Sequence of chain 25.A:
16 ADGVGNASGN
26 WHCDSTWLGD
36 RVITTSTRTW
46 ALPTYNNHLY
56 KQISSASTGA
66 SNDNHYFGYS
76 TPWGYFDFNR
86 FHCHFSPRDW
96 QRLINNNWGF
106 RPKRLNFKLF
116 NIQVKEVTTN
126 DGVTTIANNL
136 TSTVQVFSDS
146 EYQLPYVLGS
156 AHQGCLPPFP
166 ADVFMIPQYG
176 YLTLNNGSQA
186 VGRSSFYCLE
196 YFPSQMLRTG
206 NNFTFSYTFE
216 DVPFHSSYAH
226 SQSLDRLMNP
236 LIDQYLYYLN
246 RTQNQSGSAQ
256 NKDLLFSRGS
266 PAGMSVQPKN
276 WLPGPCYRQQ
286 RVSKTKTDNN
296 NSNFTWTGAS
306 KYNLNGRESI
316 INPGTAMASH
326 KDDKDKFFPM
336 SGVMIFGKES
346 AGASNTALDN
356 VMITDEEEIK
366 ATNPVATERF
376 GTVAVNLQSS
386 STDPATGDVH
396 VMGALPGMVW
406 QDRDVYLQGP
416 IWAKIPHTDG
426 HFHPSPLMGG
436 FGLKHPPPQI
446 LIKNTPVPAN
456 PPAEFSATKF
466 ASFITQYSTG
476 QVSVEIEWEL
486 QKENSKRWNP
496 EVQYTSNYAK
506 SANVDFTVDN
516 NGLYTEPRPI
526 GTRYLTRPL

Binding-site contacts:
Ligand atom C5 contacts residue PHE427 of chain 25.A at 3.9 Å (hydrophobic).
Ligand atom O2 contacts residue HIS428 of chain 25.A at 3.5 Å (h-bond).
Ligand atom N4 contacts residue HIS428 of chain 22.A at 4.0 Å.
Ligand atom N4 contacts residue CYT1 of chain 27.B at 3.0 Å.
Ligand atom O2 contacts residue TRP405 of chain 25.A at 4.5 Å.
Ligand atom O2 contacts residue HIS426 of chain 22.A at 2.9 Å (h-bond).
Ligand atom N1 contacts residue HIS428 of chain 25.A at 3.2 Å (h-bond).
Ligand atom N4 contacts residue PHE427 of chain 22.A at 3.2 Å.
Ligand atom C6 contacts residue CYT1 of chain 25.B at 3.4 Å.
Ligand atom O2 contacts residue GLY425 of chain 22.A at 3.4 Å.
Ligand atom C2 contacts residue HIS428 of chain 25.A at 3.8 Å.
Ligand atom C4 contacts residue CYT1 of chain 27.B at 4.1 Å.
Ligand atom C6 contacts residue PHE427 of chain 25.A at 4.4 Å (hydrophobic).
Ligand atom N3 contacts residue HIS426 of chain 22.A at 2.6 Å (h-bond).
Ligand atom N4 contacts residue PHE427 of chain 25.A at 4.4 Å.
Ligand atom N4 contacts residue HIS426 of chain 22.A at 3.8 Å.
Ligand atom C4 contacts residue HIS426 of chain 22.A at 3.6 Å.
Ligand atom C5 contacts residue CYT1 of chain 25.B at 3.0 Å.
Ligand atom C6 contacts residue HIS428 of chain 25.A at 3.9 Å.
Ligand atom C2 contacts residue HIS426 of chain 22.A at 3.2 Å.
Ligand atom N3 contacts residue PHE427 of chain 22.A at 4.2 Å.
Ligand atom C4 contacts residue CYT1 of chain 25.B at 4.2 Å.
Ligand atom C4 contacts residue PHE427 of chain 22.A at 4.0 Å (hydrophobic).
Ligand atom C4 contacts residue PHE427 of chain 25.A at 4.2 Å (hydrophobic).

Sequence of chain 22.A:
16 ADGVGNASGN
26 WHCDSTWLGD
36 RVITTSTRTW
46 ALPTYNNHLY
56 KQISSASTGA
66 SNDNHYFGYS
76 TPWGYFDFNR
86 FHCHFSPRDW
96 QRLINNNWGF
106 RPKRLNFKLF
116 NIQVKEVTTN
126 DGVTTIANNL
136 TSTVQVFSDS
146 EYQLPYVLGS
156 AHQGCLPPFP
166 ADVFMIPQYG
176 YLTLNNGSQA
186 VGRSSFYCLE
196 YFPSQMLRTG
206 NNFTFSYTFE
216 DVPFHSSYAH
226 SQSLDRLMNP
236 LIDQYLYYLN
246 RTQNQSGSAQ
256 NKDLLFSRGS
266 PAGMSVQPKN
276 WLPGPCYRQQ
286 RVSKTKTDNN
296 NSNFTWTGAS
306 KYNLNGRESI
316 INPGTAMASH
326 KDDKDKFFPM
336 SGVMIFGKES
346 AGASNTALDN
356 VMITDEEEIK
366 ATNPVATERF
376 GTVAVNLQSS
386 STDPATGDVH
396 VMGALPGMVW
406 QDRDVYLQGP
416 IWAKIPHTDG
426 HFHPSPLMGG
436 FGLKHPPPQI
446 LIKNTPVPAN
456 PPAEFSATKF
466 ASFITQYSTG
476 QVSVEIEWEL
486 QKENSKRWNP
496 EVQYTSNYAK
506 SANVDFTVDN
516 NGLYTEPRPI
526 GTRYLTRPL

A small-molecule ligand and the protein it binds are described below.
Small molecule (SMILES): Nc1ccnc(=O)[nH]1